Sequence of chain 1.C:
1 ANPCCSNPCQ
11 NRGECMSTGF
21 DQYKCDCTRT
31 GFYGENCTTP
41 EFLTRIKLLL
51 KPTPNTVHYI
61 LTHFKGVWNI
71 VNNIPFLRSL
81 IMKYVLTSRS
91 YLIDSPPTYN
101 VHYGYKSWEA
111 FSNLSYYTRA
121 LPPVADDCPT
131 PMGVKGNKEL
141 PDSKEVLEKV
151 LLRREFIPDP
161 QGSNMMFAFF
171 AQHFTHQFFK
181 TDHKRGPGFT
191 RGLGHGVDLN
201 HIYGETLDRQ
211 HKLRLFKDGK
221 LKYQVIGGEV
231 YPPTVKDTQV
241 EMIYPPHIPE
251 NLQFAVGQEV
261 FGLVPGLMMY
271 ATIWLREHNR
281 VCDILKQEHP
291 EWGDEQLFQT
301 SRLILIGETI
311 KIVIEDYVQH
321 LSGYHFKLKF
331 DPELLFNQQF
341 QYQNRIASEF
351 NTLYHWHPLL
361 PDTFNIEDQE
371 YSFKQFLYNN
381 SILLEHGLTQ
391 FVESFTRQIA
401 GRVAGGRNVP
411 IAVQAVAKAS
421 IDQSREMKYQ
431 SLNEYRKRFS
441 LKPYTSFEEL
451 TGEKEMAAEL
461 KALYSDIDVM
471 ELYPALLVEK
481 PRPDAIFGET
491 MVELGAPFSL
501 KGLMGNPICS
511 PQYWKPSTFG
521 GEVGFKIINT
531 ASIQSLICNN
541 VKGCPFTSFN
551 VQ

A protein and the small-molecule ligand that binds it are described below.
Small molecule (SMILES): CC(=O)N[C@H]1[C@H](O[C@H]2[C@H](O)[C@@H](NC(C)=O)CO[C@@H]2CO)O[C@H](CO)[C@@H](O)[C@@H]1O

Binding-site contacts:
Ligand atom O5 contacts residue LEU207 of chain 1.D at 4.4 Å.
Ligand atom C8 contacts residue ASN113 of chain 1.C at 4.5 Å.
Ligand atom C6 contacts residue PHE189 of chain 1.C at 3.7 Å (hydrophobic).
Ligand atom O4 contacts residue ARG185 of chain 1.C at 2.9 Å (salt-bridge).
Ligand atom O5 contacts residue GLU109 of chain 1.C at 3.5 Å (salt-bridge).
Ligand atom C2 contacts residue GLU109 of chain 1.C at 4.2 Å.
Ligand atom O5 contacts residue TYR116 of chain 1.C at 3.6 Å.
Ligand atom O6 contacts residue ASP208 of chain 1.D at 3.6 Å (salt-bridge).
Ligand atom C1 contacts residue TYR116 of chain 1.C at 4.2 Å (hydrophobic).
Ligand atom C1 contacts residue ARG185 of chain 1.C at 3.9 Å.
Ligand atom C7 contacts residue ASN113 of chain 1.C at 3.6 Å.
Ligand atom C1 contacts residue GLU109 of chain 1.C at 3.6 Å.
Ligand atom C5 contacts residue ASN113 of chain 1.C at 3.6 Å.
Ligand atom C4 contacts residue ARG185 of chain 1.C at 3.8 Å.
Ligand atom C6 contacts residue ASP208 of chain 1.D at 3.6 Å.
Ligand atom O3 contacts residue LEU207 of chain 1.D at 4.4 Å.
Ligand atom O7 contacts residue ASN113 of chain 1.C at 3.8 Å.
Ligand atom N2 contacts residue ASN113 of chain 1.C at 3.0 Å (h-bond).
Ligand atom C3 contacts residue ARG185 of chain 1.C at 3.9 Å.
Ligand atom C1 contacts residue ASN113 of chain 1.C at 1.4 Å.
Ligand atom O5 contacts residue ASN113 of chain 1.C at 2.3 Å (h-bond).
Ligand atom C6 contacts residue TYR116 of chain 1.C at 3.7 Å (hydrophobic).
Ligand atom O7 contacts residue LEU207 of chain 1.D at 4.0 Å.
Ligand atom C8 contacts residue ARG185 of chain 1.C at 3.7 Å.
Ligand atom C4 contacts residue LEU207 of chain 1.D at 4.2 Å (hydrophobic).
Ligand atom N2 contacts residue ARG185 of chain 1.C at 3.2 Å (salt-bridge).
Ligand atom C7 contacts residue ARG185 of chain 1.C at 4.2 Å.
Ligand atom O5 contacts residue PHE189 of chain 1.C at 4.2 Å.
Ligand atom O6 contacts residue TYR116 of chain 1.C at 3.8 Å.
Ligand atom C4 contacts residue ASN113 of chain 1.C at 4.3 Å.
Ligand atom C2 contacts residue ARG185 of chain 1.C at 3.6 Å.
Ligand atom C3 contacts residue ASN113 of chain 1.C at 3.9 Å.
Ligand atom O6 contacts residue LEU207 of chain 1.D at 4.0 Å.
Ligand atom C8 contacts residue PHE189 of chain 1.C at 4.4 Å (hydrophobic).
Ligand atom C5 contacts residue PHE189 of chain 1.C at 3.9 Å (hydrophobic).
Ligand atom C2 contacts residue ASN113 of chain 1.C at 2.5 Å.
Ligand atom C5 contacts residue ARG185 of chain 1.C at 4.1 Å.

Sequence of chain 1.D:
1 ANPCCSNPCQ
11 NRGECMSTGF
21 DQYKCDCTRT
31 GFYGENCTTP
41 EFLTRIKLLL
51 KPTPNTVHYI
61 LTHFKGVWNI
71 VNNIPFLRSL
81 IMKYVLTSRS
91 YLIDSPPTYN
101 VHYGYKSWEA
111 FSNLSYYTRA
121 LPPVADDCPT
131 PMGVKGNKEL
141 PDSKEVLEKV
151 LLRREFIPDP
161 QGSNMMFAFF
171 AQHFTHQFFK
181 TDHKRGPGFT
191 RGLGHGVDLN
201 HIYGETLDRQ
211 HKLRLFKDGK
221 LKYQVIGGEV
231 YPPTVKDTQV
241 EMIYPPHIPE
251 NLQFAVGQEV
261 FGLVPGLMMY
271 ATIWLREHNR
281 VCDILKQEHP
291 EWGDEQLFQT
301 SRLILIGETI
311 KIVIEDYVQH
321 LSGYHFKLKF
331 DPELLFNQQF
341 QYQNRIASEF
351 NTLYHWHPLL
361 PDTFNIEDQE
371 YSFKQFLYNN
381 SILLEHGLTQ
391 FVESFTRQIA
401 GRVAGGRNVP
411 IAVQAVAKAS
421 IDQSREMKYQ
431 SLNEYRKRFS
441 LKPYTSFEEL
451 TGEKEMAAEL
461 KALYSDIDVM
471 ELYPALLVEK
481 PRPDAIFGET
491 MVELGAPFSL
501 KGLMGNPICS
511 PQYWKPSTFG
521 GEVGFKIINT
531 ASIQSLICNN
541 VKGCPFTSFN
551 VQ